Sequence of chain 1.Z:
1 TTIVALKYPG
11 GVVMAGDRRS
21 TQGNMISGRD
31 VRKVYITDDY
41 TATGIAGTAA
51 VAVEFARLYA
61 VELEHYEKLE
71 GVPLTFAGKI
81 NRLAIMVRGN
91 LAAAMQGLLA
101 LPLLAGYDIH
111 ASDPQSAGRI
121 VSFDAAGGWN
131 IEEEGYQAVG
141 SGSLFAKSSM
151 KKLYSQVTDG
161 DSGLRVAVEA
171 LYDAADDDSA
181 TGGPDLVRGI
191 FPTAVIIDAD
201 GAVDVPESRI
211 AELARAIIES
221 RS

Binding-site contacts:
Ligand atom C07 contacts residue THR1 of chain 1.Z at 3.6 Å.
Ligand atom C17 contacts residue VAL31 of chain 1.Z at 3.5 Å (hydrophobic).
Ligand atom C14 contacts residue ALA49 of chain 1.Z at 3.5 Å (hydrophobic).
Ligand atom C27 contacts residue ASP124 of chain 1.AA at 3.5 Å.
Ligand atom C16 contacts residue VAL31 of chain 1.Z at 3.5 Å (hydrophobic).
Ligand atom O41 contacts residue GLN22 of chain 1.Z at 3.6 Å.
Ligand atom N03 contacts residue THR21 of chain 1.Z at 2.7 Å (h-bond).
Ligand atom C29 contacts residue TRP129 of chain 1.AA at 3.3 Å (hydrophobic).
Ligand atom C23 contacts residue SER20 of chain 1.Z at 3.4 Å.
Ligand atom C12 contacts residue VAL31 of chain 1.Z at 3.5 Å (hydrophobic).
Ligand atom C15 contacts residue VAL31 of chain 1.Z at 3.4 Å (hydrophobic).
Ligand atom C28 contacts residue GLY128 of chain 1.AA at 3.6 Å.
Ligand atom N31 contacts residue ASP124 of chain 1.AA at 2.8 Å (salt-bridge).
Ligand atom C28 contacts residue ASP124 of chain 1.AA at 3.4 Å.
Ligand atom C14 contacts residue VAL31 of chain 1.Z at 3.5 Å (hydrophobic).
Ligand atom C02 contacts residue THR21 of chain 1.Z at 3.4 Å.
Ligand atom C24 contacts residue SER27 of chain 1.Z at 3.6 Å.
Ligand atom N06 contacts residue GLY47 of chain 1.Z at 2.8 Å (h-bond).
Ligand atom O01 contacts residue ALA49 of chain 1.Z at 3.1 Å (h-bond).
Ligand atom C22 contacts residue THR21 of chain 1.Z at 3.5 Å.
Ligand atom O30 contacts residue GLN22 of chain 1.Z at 2.8 Å (h-bond).
Ligand atom C38 contacts residue MET95 of chain 1.AA at 3.5 Å (hydrophobic).
Ligand atom C15 contacts residue ALA49 of chain 1.Z at 3.5 Å (hydrophobic).
Ligand atom C37 contacts residue LEU91 of chain 1.AA at 3.6 Å (hydrophobic).
Ligand atom C19 contacts residue THR21 of chain 1.Z at 3.6 Å.
Ligand atom C09 contacts residue ILE45 of chain 1.Z at 3.4 Å (hydrophobic).
Ligand atom C09 contacts residue LYS33 of chain 1.Z at 3.5 Å.
Ligand atom C04 contacts residue GLY47 of chain 1.Z at 3.6 Å.
Ligand atom C10 contacts residue ALA52 of chain 1.Z at 3.6 Å (hydrophobic).
Ligand atom C24 contacts residue GLN22 of chain 1.Z at 3.6 Å.
Ligand atom C23 contacts residue ASP124 of chain 1.AA at 3.6 Å.
Ligand atom C15 contacts residue SER20 of chain 1.Z at 3.6 Å.
Ligand atom C10 contacts residue ILE45 of chain 1.Z at 3.4 Å (hydrophobic).
Ligand atom O18 contacts residue SER20 of chain 1.Z at 3.3 Å.
Ligand atom O30 contacts residue SER27 of chain 1.Z at 2.8 Å (h-bond).
Ligand atom C04 contacts residue THR21 of chain 1.Z at 3.6 Å.
Ligand atom C27 contacts residue PHE123 of chain 1.AA at 3.4 Å (hydrophobic).
Ligand atom O18 contacts residue THR21 of chain 1.Z at 3.2 Å (h-bond).
Ligand atom C13 contacts residue VAL31 of chain 1.Z at 3.5 Å (hydrophobic).
Ligand atom C10 contacts residue LYS33 of chain 1.Z at 3.5 Å.

Sequence of chain 1.AA:
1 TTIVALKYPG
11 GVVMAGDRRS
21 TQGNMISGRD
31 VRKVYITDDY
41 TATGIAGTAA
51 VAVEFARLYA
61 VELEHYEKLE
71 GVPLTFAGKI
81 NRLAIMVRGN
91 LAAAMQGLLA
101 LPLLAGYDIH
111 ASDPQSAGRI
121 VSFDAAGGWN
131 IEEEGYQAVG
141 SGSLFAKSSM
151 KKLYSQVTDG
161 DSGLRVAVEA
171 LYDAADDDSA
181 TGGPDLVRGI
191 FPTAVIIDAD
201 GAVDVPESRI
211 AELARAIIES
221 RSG

A small-molecule ligand and the protein it binds are described below.
Small molecule (SMILES): CCN(CC)C(=O)C[C@H](NC(=O)CCc1ccccc1)C(=O)N[C@@H](COC)C(=O)NCc1cccc2ccccc12